A small-molecule ligand and the protein it binds are described below.
Small molecule (SMILES): O=C1CC[C@H](N2C(=O)c3ccccc3C2=O)C(=O)N1

Sequence of chain 1.C:
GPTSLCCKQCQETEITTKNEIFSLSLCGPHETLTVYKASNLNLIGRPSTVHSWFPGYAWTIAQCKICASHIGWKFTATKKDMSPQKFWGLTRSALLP

Binding-site contacts:
Ligand atom O05 contacts residue TRP64 of chain 1.C at 3.0 Å (h-bond).
Ligand atom C06 contacts residue TRP70 of chain 1.C at 3.5 Å (hydrophobic).
Ligand atom O16 contacts residue TRP70 of chain 1.C at 3.6 Å.
Ligand atom N09 contacts residue TRP64 of chain 1.C at 4.5 Å.
Ligand atom C04 contacts residue SER63 of chain 1.C at 4.2 Å.
Ligand atom O05 contacts residue SER63 of chain 1.C at 3.5 Å.
Ligand atom N03 contacts residue VAL61 of chain 1.C at 4.4 Å.
Ligand atom C04 contacts residue HIS62 of chain 1.C at 3.8 Å.
Ligand atom O16 contacts residue VAL61 of chain 1.C at 3.9 Å.
Ligand atom O18 contacts residue TRP84 of chain 1.C at 3.9 Å.
Ligand atom N03 contacts residue TRP70 of chain 1.C at 4.3 Å.
Ligand atom C4 contacts residue TRP70 of chain 1.C at 4.4 Å (hydrophobic).
Ligand atom O01 contacts residue HIS62 of chain 1.C at 3.5 Å (h-bond).
Ligand atom N03 contacts residue HIS62 of chain 1.C at 2.9 Å (h-bond).
Ligand atom N03 contacts residue TRP64 of chain 1.C at 3.1 Å (h-bond).
Ligand atom N03 contacts residue SER63 of chain 1.C at 4.1 Å.
Ligand atom C07 contacts residue TRP84 of chain 1.C at 3.7 Å (hydrophobic).
Ligand atom O05 contacts residue PHE86 of chain 1.C at 3.3 Å.
Ligand atom C04 contacts residue PHE86 of chain 1.C at 4.2 Å (hydrophobic).
Ligand atom O16 contacts residue HIS62 of chain 1.C at 3.9 Å.
Ligand atom C02 contacts residue HIS62 of chain 1.C at 3.6 Å.
Ligand atom C06 contacts residue PHE86 of chain 1.C at 4.3 Å (hydrophobic).
Ligand atom C08 contacts residue TRP64 of chain 1.C at 3.5 Å (hydrophobic).
Ligand atom O05 contacts residue TRP70 of chain 1.C at 3.5 Å.
Ligand atom C04 contacts residue TRP70 of chain 1.C at 3.6 Å (hydrophobic).
Ligand atom O05 contacts residue HIS62 of chain 1.C at 3.8 Å.
Ligand atom C02 contacts residue TRP64 of chain 1.C at 3.3 Å (hydrophobic).
Ligand atom C06 contacts residue TRP64 of chain 1.C at 4.2 Å (hydrophobic).
Ligand atom O18 contacts residue TRP64 of chain 1.C at 4.2 Å.
Ligand atom O01 contacts residue TRP64 of chain 1.C at 3.2 Å (h-bond).
Ligand atom C04 contacts residue TRP64 of chain 1.C at 3.5 Å (hydrophobic).
Ligand atom C08 contacts residue TRP84 of chain 1.C at 4.5 Å (hydrophobic).
Ligand atom C06 contacts residue TRP84 of chain 1.C at 3.8 Å (hydrophobic).
Ligand atom C07 contacts residue TRP70 of chain 1.C at 3.5 Å (hydrophobic).